Sequence of chain 1.C:
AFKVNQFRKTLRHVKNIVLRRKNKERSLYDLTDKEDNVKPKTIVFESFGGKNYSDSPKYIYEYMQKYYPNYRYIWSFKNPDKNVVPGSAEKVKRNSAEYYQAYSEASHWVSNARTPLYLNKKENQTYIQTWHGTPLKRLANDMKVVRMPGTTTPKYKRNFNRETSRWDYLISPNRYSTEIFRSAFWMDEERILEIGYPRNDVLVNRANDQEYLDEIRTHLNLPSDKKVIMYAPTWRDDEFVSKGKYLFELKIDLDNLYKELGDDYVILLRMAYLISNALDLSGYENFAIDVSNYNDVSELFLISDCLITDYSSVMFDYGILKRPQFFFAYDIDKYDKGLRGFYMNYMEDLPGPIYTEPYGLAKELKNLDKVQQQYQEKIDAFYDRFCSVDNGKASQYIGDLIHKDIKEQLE

Binding-site contacts:
Ligand atom C9 contacts residue ARG324 of chain 1.C at 3.4 Å.
Ligand atom O13 contacts residue PO41 of chain 1.V at 4.2 Å.
Ligand atom O14 contacts residue ARG324 of chain 1.C at 3.5 Å (salt-bridge).
Ligand atom C9 contacts residue LYS327 of chain 1.C at 4.2 Å.
Ligand atom O13 contacts residue ARG324 of chain 1.C at 3.1 Å.
Ligand atom N3 contacts residue LYS327 of chain 1.D at 3.8 Å.
Ligand atom O15 contacts residue ARG324 of chain 1.C at 3.6 Å.
Ligand atom C4 contacts residue ARG324 of chain 1.D at 4.2 Å.
Ligand atom O18 contacts residue PO41 of chain 1.V at 2.7 Å (h-bond).
Ligand atom O17 contacts residue ARG324 of chain 1.D at 3.7 Å.
Ligand atom C11 contacts residue LYS327 of chain 1.C at 3.4 Å.
Ligand atom C10 contacts residue LYS327 of chain 1.D at 4.1 Å.
Ligand atom O20 contacts residue LYS327 of chain 1.D at 3.9 Å.
Ligand atom O13 contacts residue LYS327 of chain 1.C at 3.1 Å (salt-bridge).
Ligand atom C12 contacts residue ARG324 of chain 1.C at 3.6 Å.
Ligand atom C11 contacts residue PO41 of chain 1.V at 4.1 Å.
Ligand atom C10 contacts residue ARG324 of chain 1.C at 3.7 Å.
Ligand atom O18 contacts residue LYS327 of chain 1.C at 3.9 Å.
Ligand atom C4 contacts residue LYS327 of chain 1.C at 4.1 Å.
Ligand atom C6 contacts residue PO41 of chain 1.Z at 4.3 Å.
Ligand atom O18 contacts residue ARG324 of chain 1.D at 3.0 Å (salt-bridge).
Ligand atom N3 contacts residue ARG324 of chain 1.D at 3.9 Å.
Ligand atom C1 contacts residue PO41 of chain 1.V at 3.8 Å.
Ligand atom O17 contacts residue PO41 of chain 1.V at 3.4 Å (h-bond).
Ligand atom O16 contacts residue ARG320 of chain 1.C at 3.5 Å (salt-bridge).
Ligand atom O19 contacts residue LYS327 of chain 1.C at 3.8 Å.
Ligand atom O15 contacts residue PO41 of chain 1.Z at 2.6 Å (h-bond).
Ligand atom C1 contacts residue ARG324 of chain 1.D at 3.1 Å.
Ligand atom N8 contacts residue LYS327 of chain 1.C at 3.7 Å.
Ligand atom C10 contacts residue PO41 of chain 1.Z at 3.1 Å.
Ligand atom C6 contacts residue LYS327 of chain 1.D at 2.9 Å.
Ligand atom O16 contacts residue ARG324 of chain 1.C at 3.9 Å.
Ligand atom O20 contacts residue ARG324 of chain 1.D at 3.4 Å.
Ligand atom C7 contacts residue LYS327 of chain 1.D at 3.9 Å.
Ligand atom O16 contacts residue PO41 of chain 1.Z at 3.0 Å (h-bond).
Ligand atom C2 contacts residue ARG324 of chain 1.D at 3.1 Å.
Ligand atom C12 contacts residue LYS327 of chain 1.C at 3.7 Å.
Ligand atom O16 contacts residue LYS327 of chain 1.D at 3.7 Å.
Ligand atom O15 contacts residue LYS327 of chain 1.D at 4.1 Å.
Ligand atom O20 contacts residue LEU323 of chain 1.D at 3.7 Å.

A small-molecule ligand and the protein it binds are described below.
Small molecule (SMILES): O=C(O)CN(CCN(CC(=O)O)CC(=O)O)CC(=O)O

Sequence of chain 1.D:
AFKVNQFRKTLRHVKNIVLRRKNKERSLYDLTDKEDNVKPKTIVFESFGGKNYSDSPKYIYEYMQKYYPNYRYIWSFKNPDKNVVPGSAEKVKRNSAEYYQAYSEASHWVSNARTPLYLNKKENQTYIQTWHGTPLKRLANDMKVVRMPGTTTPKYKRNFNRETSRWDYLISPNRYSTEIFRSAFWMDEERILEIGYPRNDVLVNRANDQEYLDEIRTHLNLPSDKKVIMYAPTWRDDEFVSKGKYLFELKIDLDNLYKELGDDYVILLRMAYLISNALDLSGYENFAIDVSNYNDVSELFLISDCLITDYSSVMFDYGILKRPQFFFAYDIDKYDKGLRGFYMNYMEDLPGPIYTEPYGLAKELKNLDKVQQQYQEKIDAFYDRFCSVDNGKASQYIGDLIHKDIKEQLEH